This protein binds this small molecule.
Small molecule (SMILES): O=S(=O)(O)c1cccc2cccc(Nc3ccccc3)c12

Sequence of chain 1.G:
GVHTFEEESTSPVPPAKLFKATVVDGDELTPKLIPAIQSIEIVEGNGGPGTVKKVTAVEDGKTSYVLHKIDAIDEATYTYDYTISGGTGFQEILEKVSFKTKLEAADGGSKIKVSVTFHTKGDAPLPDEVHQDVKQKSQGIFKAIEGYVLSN

Binding-site contacts:
Ligand atom C2 contacts residue VAL115 of chain 1.G at 3.6 Å (hydrophobic).
Ligand atom C12 contacts residue VAL117 of chain 1.G at 4.2 Å (hydrophobic).
Ligand atom C9 contacts residue GLN140 of chain 1.G at 3.8 Å.
Ligand atom C15 contacts residue LYS136 of chain 1.G at 3.6 Å.
Ligand atom C11 contacts residue LYS136 of chain 1.G at 4.1 Å.
Ligand atom C8 contacts residue GLN140 of chain 1.G at 3.9 Å.
Ligand atom C14 contacts residue HIS132 of chain 1.G at 3.9 Å.
Ligand atom C1 contacts residue SER139 of chain 1.G at 4.1 Å.
Ligand atom C14 contacts residue PHE119 of chain 1.G at 3.9 Å (hydrophobic).
Ligand atom O2 contacts residue GLN140 of chain 1.G at 2.7 Å (h-bond).
Ligand atom C3 contacts residue SER139 of chain 1.G at 3.6 Å.
Ligand atom C14 contacts residue VAL117 of chain 1.G at 3.4 Å (hydrophobic).
Ligand atom C13 contacts residue VAL117 of chain 1.G at 3.4 Å (hydrophobic).
Ligand atom C16 contacts residue LYS136 of chain 1.G at 3.8 Å.
Ligand atom C7 contacts residue PHE143 of chain 1.G at 3.7 Å (hydrophobic).
Ligand atom C3 contacts residue PHE100 of chain 1.G at 3.7 Å (hydrophobic).
Ligand atom C6 contacts residue SER139 of chain 1.G at 4.1 Å.
Ligand atom C5 contacts residue VAL115 of chain 1.G at 4.2 Å (hydrophobic).
Ligand atom C3 contacts residue TYR83 of chain 1.G at 3.8 Å (hydrophobic).
Ligand atom C6 contacts residue PHE143 of chain 1.G at 3.4 Å (hydrophobic).
Ligand atom C15 contacts residue VAL117 of chain 1.G at 3.9 Å (hydrophobic).
Ligand atom C14 contacts residue LYS136 of chain 1.G at 4.0 Å.
Ligand atom C16 contacts residue PHE100 of chain 1.G at 4.0 Å (hydrophobic).
Ligand atom C12 contacts residue LYS136 of chain 1.G at 4.1 Å.
Ligand atom C16 contacts residue SER139 of chain 1.G at 4.1 Å.
Ligand atom O3 contacts residue SER10 of chain 1.G at 3.8 Å.
Ligand atom C13 contacts residue LYS136 of chain 1.G at 4.1 Å.
Ligand atom C4 contacts residue SER139 of chain 1.G at 3.9 Å.
Ligand atom O1 contacts residue GLU8 of chain 1.G at 3.2 Å.
Ligand atom C2 contacts residue PHE100 of chain 1.G at 3.7 Å (hydrophobic).
Ligand atom N contacts residue VAL115 of chain 1.G at 4.1 Å.
Ligand atom C8 contacts residue SER10 of chain 1.G at 3.7 Å.
Ligand atom C2 contacts residue SER139 of chain 1.G at 3.7 Å.
Ligand atom S contacts residue GLN140 of chain 1.G at 3.6 Å.
Ligand atom C13 contacts residue HIS132 of chain 1.G at 3.9 Å.
Ligand atom C1 contacts residue VAL115 of chain 1.G at 3.9 Å (hydrophobic).
Ligand atom C10 contacts residue VAL115 of chain 1.G at 4.0 Å (hydrophobic).
Ligand atom O3 contacts residue GLN140 of chain 1.G at 3.4 Å (h-bond).
Ligand atom C12 contacts residue GLU8 of chain 1.G at 3.9 Å.
Ligand atom O2 contacts residue LYS136 of chain 1.G at 3.5 Å.